Binding-site contacts:
Ligand atom C3 contacts residue TYR92 of chain 1.D at 3.5 Å (hydrophobic).
Ligand atom N1 contacts residue TYR92 of chain 1.D at 3.2 Å (h-bond).
Ligand atom C2 contacts residue TRP148 of chain 1.D at 3.9 Å (hydrophobic).
Ligand atom C5 contacts residue TRP54 of chain 1.E at 3.3 Å (hydrophobic).
Ligand atom C3 contacts residue TYR187 of chain 1.D at 4.2 Å (hydrophobic).
Ligand atom N1 contacts residue TRP148 of chain 1.D at 2.7 Å (h-bond).
Ligand atom N1 contacts residue SER147 of chain 1.D at 4.1 Å.
Ligand atom C1 contacts residue TRP148 of chain 1.D at 3.7 Å (hydrophobic).
Ligand atom C8 contacts residue CYS189 of chain 1.D at 4.1 Å (hydrophobic).
Ligand atom C3 contacts residue TYR194 of chain 1.D at 3.7 Å (hydrophobic).
Ligand atom N2 contacts residue TRP148 of chain 1.D at 3.6 Å.
Ligand atom C10 contacts residue LEU118 of chain 1.E at 3.9 Å (hydrophobic).
Ligand atom C11 contacts residue TRP148 of chain 1.D at 3.2 Å (hydrophobic).
Ligand atom C1 contacts residue LEU118 of chain 1.E at 4.1 Å (hydrophobic).
Ligand atom CL contacts residue LEU108 of chain 1.E at 3.4 Å.
Ligand atom CL contacts residue SER149 of chain 1.D at 4.2 Å.
Ligand atom C5 contacts residue TYR92 of chain 1.D at 4.1 Å (hydrophobic).
Ligand atom C8 contacts residue TRP148 of chain 1.D at 3.8 Å (hydrophobic).
Ligand atom C11 contacts residue LEU118 of chain 1.E at 3.5 Å (hydrophobic).
Ligand atom C7 contacts residue LEU118 of chain 1.E at 4.0 Å (hydrophobic).
Ligand atom C2 contacts residue CYS189 of chain 1.D at 3.6 Å (hydrophobic).
Ligand atom N2 contacts residue LEU118 of chain 1.E at 3.6 Å.
Ligand atom C8 contacts residue CYS190 of chain 1.D at 3.6 Å (hydrophobic).
Ligand atom C4 contacts residue TRP54 of chain 1.E at 3.9 Å (hydrophobic).
Ligand atom C4 contacts residue TYR92 of chain 1.D at 3.6 Å (hydrophobic).
Ligand atom N1 contacts residue TYR194 of chain 1.D at 4.1 Å.
Ligand atom CL contacts residue GLN116 of chain 1.E at 3.7 Å.
Ligand atom C9 contacts residue LEU118 of chain 1.E at 4.0 Å (hydrophobic).
Ligand atom C1 contacts residue CYS189 of chain 1.D at 4.0 Å (hydrophobic).
Ligand atom C4 contacts residue TYR187 of chain 1.D at 3.7 Å (hydrophobic).
Ligand atom C5 contacts residue TRP148 of chain 1.D at 3.9 Å (hydrophobic).
Ligand atom C7 contacts residue TRP148 of chain 1.D at 3.3 Å (hydrophobic).
Ligand atom C3 contacts residue TRP148 of chain 1.D at 3.8 Å (hydrophobic).
Ligand atom C8 contacts residue TYR194 of chain 1.D at 3.5 Å (hydrophobic).
Ligand atom C10 contacts residue TRP148 of chain 1.D at 4.2 Å (hydrophobic).
Ligand atom C2 contacts residue TYR194 of chain 1.D at 3.8 Å (hydrophobic).
Ligand atom C9 contacts residue TYR194 of chain 1.D at 3.8 Å (hydrophobic).
Ligand atom CL contacts residue ASN106 of chain 1.E at 3.5 Å.
Ligand atom C6 contacts residue TRP148 of chain 1.D at 3.5 Å (hydrophobic).
Ligand atom C9 contacts residue CYS190 of chain 1.D at 4.2 Å (hydrophobic).

A small-molecule ligand and the protein it binds are described below.
Small molecule (SMILES): Clc1ccc([C@H]2C[C@@H]3CC[C@H]2N3)cn1

Sequence of chain 1.E:
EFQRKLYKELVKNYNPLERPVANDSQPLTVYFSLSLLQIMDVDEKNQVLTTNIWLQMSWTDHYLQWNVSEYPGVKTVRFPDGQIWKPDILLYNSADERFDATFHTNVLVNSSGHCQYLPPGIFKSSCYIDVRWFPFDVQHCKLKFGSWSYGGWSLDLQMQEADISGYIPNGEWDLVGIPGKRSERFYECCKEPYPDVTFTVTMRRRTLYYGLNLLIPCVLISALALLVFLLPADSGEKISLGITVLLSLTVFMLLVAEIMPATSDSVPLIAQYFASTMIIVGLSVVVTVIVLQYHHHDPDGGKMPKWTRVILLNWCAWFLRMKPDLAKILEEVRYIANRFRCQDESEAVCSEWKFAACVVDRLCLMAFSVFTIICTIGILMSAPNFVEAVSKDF

Sequence of chain 1.D:
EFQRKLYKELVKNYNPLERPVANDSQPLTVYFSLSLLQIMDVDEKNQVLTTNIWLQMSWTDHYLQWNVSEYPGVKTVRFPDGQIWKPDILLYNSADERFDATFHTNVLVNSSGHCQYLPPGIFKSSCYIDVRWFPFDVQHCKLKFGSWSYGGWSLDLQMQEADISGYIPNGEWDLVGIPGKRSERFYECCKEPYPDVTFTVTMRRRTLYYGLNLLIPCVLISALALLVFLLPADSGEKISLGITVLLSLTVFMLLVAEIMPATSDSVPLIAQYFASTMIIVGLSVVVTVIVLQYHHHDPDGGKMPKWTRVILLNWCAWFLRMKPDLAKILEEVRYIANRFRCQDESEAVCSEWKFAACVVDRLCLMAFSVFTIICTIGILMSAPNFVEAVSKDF